Sequence of chain 15.A:
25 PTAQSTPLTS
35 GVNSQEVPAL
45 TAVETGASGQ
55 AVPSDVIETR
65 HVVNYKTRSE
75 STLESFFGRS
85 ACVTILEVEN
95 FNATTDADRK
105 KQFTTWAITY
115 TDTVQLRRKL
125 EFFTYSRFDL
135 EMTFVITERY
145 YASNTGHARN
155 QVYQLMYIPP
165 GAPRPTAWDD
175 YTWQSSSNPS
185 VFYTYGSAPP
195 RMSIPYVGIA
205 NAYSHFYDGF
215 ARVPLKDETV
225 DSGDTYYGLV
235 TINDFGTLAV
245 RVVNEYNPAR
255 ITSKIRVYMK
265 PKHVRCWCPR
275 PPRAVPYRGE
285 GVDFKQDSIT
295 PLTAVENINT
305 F

Sequence of chain 11.A:
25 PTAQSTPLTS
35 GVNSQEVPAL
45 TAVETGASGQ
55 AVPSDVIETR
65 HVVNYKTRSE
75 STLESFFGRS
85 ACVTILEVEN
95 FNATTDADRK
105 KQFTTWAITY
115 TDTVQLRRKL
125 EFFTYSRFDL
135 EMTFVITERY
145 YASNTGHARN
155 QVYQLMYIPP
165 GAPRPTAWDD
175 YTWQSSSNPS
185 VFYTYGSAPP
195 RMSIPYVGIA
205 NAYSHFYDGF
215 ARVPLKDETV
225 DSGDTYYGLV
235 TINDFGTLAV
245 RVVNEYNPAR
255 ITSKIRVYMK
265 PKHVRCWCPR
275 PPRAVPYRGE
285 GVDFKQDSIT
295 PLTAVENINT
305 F

Binding-site contacts:
Ligand atom N5 contacts residue TYR250 of chain 15.A at 3.9 Å.
Ligand atom C4 contacts residue TYR145 of chain 11.A at 3.6 Å (hydrophobic).
Ligand atom O1A contacts residue ASN148 of chain 11.A at 4.5 Å.
Ligand atom C1 contacts residue SER147 of chain 11.A at 3.6 Å.
Ligand atom C1 contacts residue PRO252 of chain 15.A at 4.1 Å (hydrophobic).
Ligand atom C10 contacts residue TYR145 of chain 11.A at 3.6 Å (hydrophobic).
Ligand atom C8 contacts residue ALA146 of chain 11.A at 4.4 Å (hydrophobic).
Ligand atom C11 contacts residue TYR250 of chain 15.A at 3.1 Å (hydrophobic).
Ligand atom C3 contacts residue PRO252 of chain 15.A at 4.3 Å (hydrophobic).
Ligand atom O9 contacts residue TYR145 of chain 11.A at 4.3 Å.
Ligand atom O1A contacts residue SER147 of chain 11.A at 3.1 Å (h-bond).
Ligand atom C9 contacts residue TYR145 of chain 11.A at 4.2 Å (hydrophobic).
Ligand atom C1 contacts residue ALA146 of chain 11.A at 4.0 Å (hydrophobic).
Ligand atom O4 contacts residue ASN251 of chain 15.A at 4.3 Å.
Ligand atom O10 contacts residue ASN96 of chain 15.A at 4.3 Å.
Ligand atom C7 contacts residue TYR145 of chain 11.A at 3.9 Å (hydrophobic).
Ligand atom C4 contacts residue TYR250 of chain 15.A at 4.3 Å (hydrophobic).
Ligand atom C5 contacts residue TYR145 of chain 11.A at 3.4 Å (hydrophobic).
Ligand atom O1B contacts residue SER147 of chain 11.A at 2.6 Å (h-bond).
Ligand atom O4 contacts residue PRO252 of chain 15.A at 4.0 Å.
Ligand atom C11 contacts residue TYR145 of chain 11.A at 3.8 Å (hydrophobic).
Ligand atom O4 contacts residue TYR250 of chain 15.A at 3.0 Å.
Ligand atom C11 contacts residue ARG143 of chain 11.A at 3.9 Å.
Ligand atom O8 contacts residue ALA146 of chain 11.A at 3.4 Å.
Ligand atom O10 contacts residue TYR250 of chain 15.A at 2.3 Å (h-bond).
Ligand atom C4 contacts residue PRO252 of chain 15.A at 4.3 Å (hydrophobic).
Ligand atom O1B contacts residue PRO252 of chain 15.A at 3.4 Å.
Ligand atom O4 contacts residue TYR145 of chain 11.A at 4.1 Å.
Ligand atom O1B contacts residue ALA146 of chain 11.A at 4.3 Å.
Ligand atom N5 contacts residue TYR145 of chain 11.A at 2.6 Å (h-bond).
Ligand atom C6 contacts residue ALA146 of chain 11.A at 4.3 Å (hydrophobic).
Ligand atom C6 contacts residue TYR145 of chain 11.A at 3.4 Å (hydrophobic).
Ligand atom C10 contacts residue TYR250 of chain 15.A at 2.9 Å (hydrophobic).
Ligand atom O1A contacts residue ALA146 of chain 11.A at 3.2 Å.

A small-molecule ligand and the protein it binds are described below.
Small molecule (SMILES): CCCCO[C@]1(C(=O)O)C[C@H](O)[C@@H](NC(C)=O)[C@H]([C@H](O)[C@H](O)CO)O1